Binding-site contacts:
Ligand atom O4 contacts residue SER51 of chain 1.Q at 3.4 Å (h-bond).
Ligand atom C6 contacts residue TYR111 of chain 1.P at 3.3 Å (hydrophobic).
Ligand atom O2 contacts residue TYR111 of chain 1.P at 4.2 Å.
Ligand atom C4 contacts residue TYR111 of chain 1.P at 3.3 Å (hydrophobic).
Ligand atom C8 contacts residue ASN64 of chain 1.C at 4.0 Å.
Ligand atom O5 contacts residue GLU245 of chain 1.C at 4.0 Å.
Ligand atom C5 contacts residue ASN246 of chain 1.C at 3.5 Å.
Ligand atom O7 contacts residue ASP49 of chain 1.Q at 4.2 Å.
Ligand atom C7 contacts residue ASN246 of chain 1.C at 4.1 Å.
Ligand atom C4 contacts residue ASN246 of chain 1.C at 4.2 Å.
Ligand atom O5 contacts residue TYR111 of chain 1.P at 4.3 Å.
Ligand atom C3 contacts residue ASN246 of chain 1.C at 3.8 Å.
Ligand atom O6 contacts residue ASN246 of chain 1.C at 4.3 Å.
Ligand atom O7 contacts residue ALA31 of chain 1.Q at 4.1 Å.
Ligand atom C7 contacts residue PHE90 of chain 1.Q at 4.0 Å (hydrophobic).
Ligand atom C5 contacts residue TYR111 of chain 1.P at 3.8 Å (hydrophobic).
Ligand atom O4 contacts residue TYR111 of chain 1.P at 3.3 Å (h-bond).
Ligand atom C8 contacts residue PHE90 of chain 1.Q at 3.6 Å (hydrophobic).
Ligand atom N2 contacts residue PHE90 of chain 1.Q at 4.4 Å.
Ligand atom C2 contacts residue ASN246 of chain 1.C at 2.5 Å.
Ligand atom C5 contacts residue GLU245 of chain 1.C at 4.2 Å.
Ligand atom C8 contacts residue THR206 of chain 1.C at 4.3 Å.
Ligand atom O7 contacts residue LYS67 of chain 1.C at 3.8 Å.
Ligand atom O5 contacts residue ASN246 of chain 1.C at 2.2 Å (h-bond).
Ligand atom N2 contacts residue ASN246 of chain 1.C at 3.1 Å (h-bond).
Ligand atom C1 contacts residue ASN246 of chain 1.C at 1.4 Å.
Ligand atom C6 contacts residue GLU245 of chain 1.C at 4.1 Å.
Ligand atom O7 contacts residue ASN64 of chain 1.C at 4.5 Å.
Ligand atom O6 contacts residue GLU245 of chain 1.C at 4.4 Å.

Sequence of chain 1.Q:
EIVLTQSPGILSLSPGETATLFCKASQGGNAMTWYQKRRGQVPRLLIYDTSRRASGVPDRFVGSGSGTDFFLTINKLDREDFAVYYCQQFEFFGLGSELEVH

Sequence of chain 1.C:
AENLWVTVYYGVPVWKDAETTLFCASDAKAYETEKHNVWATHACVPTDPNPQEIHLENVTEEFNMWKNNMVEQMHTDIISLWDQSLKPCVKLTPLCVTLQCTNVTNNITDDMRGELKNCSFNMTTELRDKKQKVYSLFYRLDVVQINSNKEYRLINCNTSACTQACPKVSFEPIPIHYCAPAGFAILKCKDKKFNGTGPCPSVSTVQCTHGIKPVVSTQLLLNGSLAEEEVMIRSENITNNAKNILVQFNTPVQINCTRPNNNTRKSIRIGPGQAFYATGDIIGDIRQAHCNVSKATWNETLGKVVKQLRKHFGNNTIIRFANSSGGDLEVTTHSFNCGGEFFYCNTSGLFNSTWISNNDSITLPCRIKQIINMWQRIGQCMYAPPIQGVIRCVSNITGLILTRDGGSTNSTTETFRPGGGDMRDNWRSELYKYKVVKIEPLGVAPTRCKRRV

The small molecule below binds the protein below.
Small molecule (SMILES): CC(=O)N[C@H]1[C@H](O[C@H]2[C@H](O)[C@@H](NC(C)=O)CO[C@@H]2CO)O[C@H](CO)[C@@H](O[C@@H]2O[C@H](CO)[C@@H](O)[C@H](O[C@H]3O[C@H](CO)[C@@H](O)[C@H](O)[C@@H]3O)[C@@H]2O)[C@@H]1O

Sequence of chain 1.P:
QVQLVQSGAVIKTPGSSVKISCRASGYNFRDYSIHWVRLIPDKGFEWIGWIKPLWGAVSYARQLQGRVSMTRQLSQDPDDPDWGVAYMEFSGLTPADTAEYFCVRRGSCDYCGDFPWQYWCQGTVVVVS